A small-molecule ligand and the protein it binds are described below.
Small molecule (SMILES): O=C(O[C@@H]1Cc2c(O)cc(O)cc2O[C@@H]1c1cc(O)c(O)c(O)c1)c1cc(O)c(O)c(O)c1

Binding-site contacts:
Ligand atom O03 contacts residue SER646 of chain 1.A at 4.0 Å.
Ligand atom C33 contacts residue PRO642 of chain 1.A at 4.2 Å (hydrophobic).
Ligand atom C21 contacts residue THR645 of chain 1.A at 3.7 Å.
Ligand atom C20 contacts residue PRO642 of chain 1.A at 3.9 Å (hydrophobic).
Ligand atom C36 contacts residue PRO642 of chain 1.A at 4.1 Å (hydrophobic).
Ligand atom C26 contacts residue GLN647 of chain 1.A at 4.0 Å.
Ligand atom O1 contacts residue ALA640 of chain 1.A at 2.6 Å (h-bond).
Ligand atom C29 contacts residue SER646 of chain 1.A at 4.4 Å.
Ligand atom C24 contacts residue GLN647 of chain 1.A at 3.9 Å.
Ligand atom C4 contacts residue ALA640 of chain 1.A at 3.5 Å (hydrophobic).
Ligand atom C26 contacts residue ASN644 of chain 1.A at 4.4 Å.
Ligand atom O35 contacts residue PRO642 of chain 1.A at 3.5 Å.
Ligand atom C01 contacts residue PRO642 of chain 1.A at 3.8 Å (hydrophobic).
Ligand atom C31 contacts residue PRO642 of chain 1.A at 3.8 Å (hydrophobic).
Ligand atom C38 contacts residue PRO642 of chain 1.A at 3.8 Å (hydrophobic).
Ligand atom C46 contacts residue PRO642 of chain 1.A at 4.0 Å (hydrophobic).
Ligand atom C3 contacts residue ALA640 of chain 1.A at 3.5 Å (hydrophobic).
Ligand atom C41 contacts residue PRO642 of chain 1.A at 3.7 Å (hydrophobic).
Ligand atom C26 contacts residue SER646 of chain 1.A at 3.8 Å.
Ligand atom O50 contacts residue PRO642 of chain 1.A at 4.4 Å.
Ligand atom C39 contacts residue PRO642 of chain 1.A at 3.6 Å (hydrophobic).
Ligand atom O44 contacts residue PRO639 of chain 1.A at 3.7 Å.
Ligand atom C43 contacts residue ARG641 of chain 1.A at 4.1 Å.
Ligand atom O44 contacts residue ARG641 of chain 1.A at 3.9 Å.
Ligand atom O44 contacts residue ALA640 of chain 1.A at 2.8 Å (h-bond).
Ligand atom C43 contacts residue PRO642 of chain 1.A at 3.8 Å (hydrophobic).
Ligand atom C26 contacts residue THR645 of chain 1.A at 3.3 Å.
Ligand atom C41 contacts residue ALA640 of chain 1.A at 3.6 Å (hydrophobic).
Ligand atom C29 contacts residue THR645 of chain 1.A at 4.3 Å.
Ligand atom C24 contacts residue THR645 of chain 1.A at 3.3 Å.
Ligand atom O01 contacts residue PRO642 of chain 1.A at 3.7 Å.
Ligand atom C49 contacts residue PRO642 of chain 1.A at 3.8 Å (hydrophobic).
Ligand atom O02 contacts residue PRO74 of chain 1.A at 4.1 Å.
Ligand atom O02 contacts residue THR645 of chain 1.A at 2.7 Å (h-bond).
Ligand atom O03 contacts residue ASN644 of chain 1.A at 4.1 Å.
Ligand atom O02 contacts residue GLN647 of chain 1.A at 3.1 Å (h-bond).
Ligand atom C20 contacts residue THR645 of chain 1.A at 4.2 Å.
Ligand atom O44 contacts residue PRO642 of chain 1.A at 4.0 Å.
Ligand atom C29 contacts residue ASN644 of chain 1.A at 4.2 Å.
Ligand atom C43 contacts residue ALA640 of chain 1.A at 3.5 Å (hydrophobic).

Sequence of chain 1.A:
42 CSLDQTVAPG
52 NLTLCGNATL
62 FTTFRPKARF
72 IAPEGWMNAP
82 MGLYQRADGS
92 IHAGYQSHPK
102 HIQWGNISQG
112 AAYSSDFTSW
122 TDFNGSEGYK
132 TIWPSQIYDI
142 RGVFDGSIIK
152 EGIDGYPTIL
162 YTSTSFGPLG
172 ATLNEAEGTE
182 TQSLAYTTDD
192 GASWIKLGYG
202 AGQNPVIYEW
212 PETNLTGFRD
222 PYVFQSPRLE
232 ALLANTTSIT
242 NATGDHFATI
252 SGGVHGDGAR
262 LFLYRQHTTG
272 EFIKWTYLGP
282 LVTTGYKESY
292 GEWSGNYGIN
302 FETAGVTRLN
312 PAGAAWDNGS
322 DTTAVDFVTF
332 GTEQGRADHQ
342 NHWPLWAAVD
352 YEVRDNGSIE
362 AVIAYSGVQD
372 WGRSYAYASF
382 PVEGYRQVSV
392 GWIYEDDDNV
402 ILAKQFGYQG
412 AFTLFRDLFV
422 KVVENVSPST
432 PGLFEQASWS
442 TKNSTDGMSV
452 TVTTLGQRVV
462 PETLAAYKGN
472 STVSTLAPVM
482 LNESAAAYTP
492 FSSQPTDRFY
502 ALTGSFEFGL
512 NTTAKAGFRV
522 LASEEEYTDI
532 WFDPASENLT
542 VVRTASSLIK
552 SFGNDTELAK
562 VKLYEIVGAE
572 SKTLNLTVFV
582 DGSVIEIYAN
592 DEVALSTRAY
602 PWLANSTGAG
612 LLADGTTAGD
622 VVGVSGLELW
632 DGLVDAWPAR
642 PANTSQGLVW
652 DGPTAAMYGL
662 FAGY